The protein below binds the small molecule below.
Small molecule (SMILES): CC(=O)N[C@H]1[C@H](O[C@H]2[C@H](O)[C@@H](NC(C)=O)CO[C@@H]2CO)O[C@H](CO)[C@@H](O)[C@@H]1O

Sequence of chain 1.A:
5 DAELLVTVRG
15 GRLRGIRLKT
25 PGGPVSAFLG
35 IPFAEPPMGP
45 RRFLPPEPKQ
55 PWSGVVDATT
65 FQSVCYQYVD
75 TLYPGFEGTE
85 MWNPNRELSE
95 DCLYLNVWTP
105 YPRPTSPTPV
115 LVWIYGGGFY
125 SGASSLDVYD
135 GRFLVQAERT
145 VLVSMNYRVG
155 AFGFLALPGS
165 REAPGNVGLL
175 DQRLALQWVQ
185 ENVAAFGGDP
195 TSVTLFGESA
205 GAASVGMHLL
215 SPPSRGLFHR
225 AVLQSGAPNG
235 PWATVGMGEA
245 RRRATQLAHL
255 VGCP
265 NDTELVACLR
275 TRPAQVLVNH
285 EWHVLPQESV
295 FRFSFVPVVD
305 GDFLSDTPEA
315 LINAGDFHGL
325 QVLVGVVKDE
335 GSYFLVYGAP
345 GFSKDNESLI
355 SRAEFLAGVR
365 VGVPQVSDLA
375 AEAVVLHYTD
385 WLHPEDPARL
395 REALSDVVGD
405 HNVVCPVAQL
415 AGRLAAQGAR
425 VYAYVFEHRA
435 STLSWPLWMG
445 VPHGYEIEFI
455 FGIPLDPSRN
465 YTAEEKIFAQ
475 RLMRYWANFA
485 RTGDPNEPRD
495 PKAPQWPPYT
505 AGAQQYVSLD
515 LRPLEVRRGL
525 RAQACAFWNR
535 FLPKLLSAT

Binding-site contacts:
Ligand atom C8 contacts residue ASN265 of chain 1.A at 4.0 Å.
Ligand atom C4 contacts residue ASN265 of chain 1.A at 4.3 Å.
Ligand atom C3 contacts residue THR267 of chain 1.A at 4.2 Å.
Ligand atom C7 contacts residue THR267 of chain 1.A at 3.7 Å.
Ligand atom C2 contacts residue ASN265 of chain 1.A at 2.5 Å.
Ligand atom C5 contacts residue ASN265 of chain 1.A at 3.7 Å.
Ligand atom N2 contacts residue THR267 of chain 1.A at 3.0 Å (h-bond).
Ligand atom C1 contacts residue THR267 of chain 1.A at 4.2 Å.
Ligand atom C7 contacts residue ASN265 of chain 1.A at 3.7 Å.
Ligand atom C1 contacts residue GLU268 of chain 1.A at 4.5 Å.
Ligand atom O7 contacts residue THR267 of chain 1.A at 3.5 Å (h-bond).
Ligand atom C1 contacts residue ASN265 of chain 1.A at 1.4 Å.
Ligand atom C3 contacts residue ASN265 of chain 1.A at 3.8 Å.
Ligand atom O5 contacts residue ASN265 of chain 1.A at 2.4 Å (h-bond).
Ligand atom N2 contacts residue ASN265 of chain 1.A at 2.9 Å (h-bond).
Ligand atom C2 contacts residue THR267 of chain 1.A at 4.0 Å.